Binding-site contacts:
Ligand atom O2 contacts residue TYR16 of chain 1.C at 3.9 Å.
Ligand atom C11 contacts residue GLY37 of chain 1.C at 4.0 Å.
Ligand atom C3M contacts residue SER20 of chain 1.C at 3.9 Å.
Ligand atom C2 contacts residue GLN22 of chain 1.C at 3.7 Å.
Ligand atom O4 contacts residue HEM1 of chain 1.M at 3.1 Å.
Ligand atom C4 contacts residue MET221 of chain 1.C at 3.7 Å (hydrophobic).
Ligand atom C13 contacts residue LEU198 of chain 1.C at 3.6 Å (hydrophobic).
Ligand atom C3 contacts residue HEM1 of chain 1.M at 3.8 Å.
Ligand atom C1M contacts residue TYR16 of chain 1.C at 3.4 Å (hydrophobic).
Ligand atom C6 contacts residue MET221 of chain 1.C at 4.0 Å (hydrophobic).
Ligand atom C2 contacts residue LEU201 of chain 1.C at 3.9 Å (hydrophobic).
Ligand atom C3M contacts residue LEU201 of chain 1.C at 3.8 Å (hydrophobic).
Ligand atom C7 contacts residue LEU17 of chain 1.C at 3.8 Å (hydrophobic).
Ligand atom O5 contacts residue MET221 of chain 1.C at 3.7 Å.
Ligand atom O5 contacts residue ASP229 of chain 1.C at 3.9 Å.
Ligand atom O3 contacts residue HEM1 of chain 1.M at 3.5 Å.
Ligand atom O5 contacts residue HEM1 of chain 1.M at 3.6 Å.
Ligand atom O2 contacts residue LEU201 of chain 1.C at 3.4 Å.
Ligand atom C12 contacts residue GLY37 of chain 1.C at 3.8 Å.
Ligand atom C3 contacts residue GLN22 of chain 1.C at 3.2 Å.
Ligand atom C1M contacts residue LEU198 of chain 1.C at 4.0 Å (hydrophobic).
Ligand atom O3 contacts residue GLN22 of chain 1.C at 2.7 Å (h-bond).
Ligand atom C5 contacts residue MET221 of chain 1.C at 3.5 Å (hydrophobic).
Ligand atom O3 contacts residue LEU201 of chain 1.C at 3.6 Å.
Ligand atom C1 contacts residue HEM1 of chain 1.M at 4.0 Å.
Ligand atom O5 contacts residue SER34 of chain 1.C at 3.9 Å.
Ligand atom C3M contacts residue GLN22 of chain 1.C at 1.4 Å.
Ligand atom C8 contacts residue HEM1 of chain 1.M at 3.3 Å.
Ligand atom C7 contacts residue HEM1 of chain 1.M at 4.0 Å.
Ligand atom C5 contacts residue HEM1 of chain 1.M at 3.5 Å.
Ligand atom C4 contacts residue HEM1 of chain 1.M at 3.6 Å.
Ligand atom C16 contacts residue LEU198 of chain 1.C at 3.8 Å (hydrophobic).
Ligand atom C4M contacts residue HEM1 of chain 1.M at 4.0 Å.
Ligand atom C3M contacts residue SER206 of chain 1.C at 3.8 Å.
Ligand atom C1 contacts residue TYR16 of chain 1.C at 3.7 Å (hydrophobic).
Ligand atom O2 contacts residue GLN22 of chain 1.C at 3.4 Å (h-bond).
Ligand atom C4M contacts residue GLN22 of chain 1.C at 3.1 Å.
Ligand atom O2 contacts residue SER20 of chain 1.C at 3.4 Å (h-bond).
Ligand atom O4 contacts residue TRP30 of chain 1.C at 4.0 Å.
Ligand atom C6 contacts residue HEM1 of chain 1.M at 3.4 Å.

Sequence of chain 1.C:
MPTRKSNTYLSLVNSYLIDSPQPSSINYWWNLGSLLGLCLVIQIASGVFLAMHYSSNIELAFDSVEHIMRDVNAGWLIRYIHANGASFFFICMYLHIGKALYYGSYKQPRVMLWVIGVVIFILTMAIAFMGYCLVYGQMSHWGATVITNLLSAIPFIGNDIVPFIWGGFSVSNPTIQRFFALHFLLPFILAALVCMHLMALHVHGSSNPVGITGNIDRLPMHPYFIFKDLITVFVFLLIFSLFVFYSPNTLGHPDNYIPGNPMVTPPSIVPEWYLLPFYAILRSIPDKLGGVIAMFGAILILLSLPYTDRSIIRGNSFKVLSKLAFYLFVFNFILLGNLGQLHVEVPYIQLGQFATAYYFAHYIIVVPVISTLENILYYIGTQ

This protein binds this small molecule.
Small molecule (SMILES): COC1=C(OC)C(=O)C(C/C=C(\C)CC/C=C(\C)CC/C=C(\C)CC/C=C(\C)CC/C=C(\C)CC/C=C(\C)CC/C=C(\C)CC/C=C(\C)CC/C=C(\C)CCC=C(C)C)=C(C)C1=O